Sequence of chain 1.A:
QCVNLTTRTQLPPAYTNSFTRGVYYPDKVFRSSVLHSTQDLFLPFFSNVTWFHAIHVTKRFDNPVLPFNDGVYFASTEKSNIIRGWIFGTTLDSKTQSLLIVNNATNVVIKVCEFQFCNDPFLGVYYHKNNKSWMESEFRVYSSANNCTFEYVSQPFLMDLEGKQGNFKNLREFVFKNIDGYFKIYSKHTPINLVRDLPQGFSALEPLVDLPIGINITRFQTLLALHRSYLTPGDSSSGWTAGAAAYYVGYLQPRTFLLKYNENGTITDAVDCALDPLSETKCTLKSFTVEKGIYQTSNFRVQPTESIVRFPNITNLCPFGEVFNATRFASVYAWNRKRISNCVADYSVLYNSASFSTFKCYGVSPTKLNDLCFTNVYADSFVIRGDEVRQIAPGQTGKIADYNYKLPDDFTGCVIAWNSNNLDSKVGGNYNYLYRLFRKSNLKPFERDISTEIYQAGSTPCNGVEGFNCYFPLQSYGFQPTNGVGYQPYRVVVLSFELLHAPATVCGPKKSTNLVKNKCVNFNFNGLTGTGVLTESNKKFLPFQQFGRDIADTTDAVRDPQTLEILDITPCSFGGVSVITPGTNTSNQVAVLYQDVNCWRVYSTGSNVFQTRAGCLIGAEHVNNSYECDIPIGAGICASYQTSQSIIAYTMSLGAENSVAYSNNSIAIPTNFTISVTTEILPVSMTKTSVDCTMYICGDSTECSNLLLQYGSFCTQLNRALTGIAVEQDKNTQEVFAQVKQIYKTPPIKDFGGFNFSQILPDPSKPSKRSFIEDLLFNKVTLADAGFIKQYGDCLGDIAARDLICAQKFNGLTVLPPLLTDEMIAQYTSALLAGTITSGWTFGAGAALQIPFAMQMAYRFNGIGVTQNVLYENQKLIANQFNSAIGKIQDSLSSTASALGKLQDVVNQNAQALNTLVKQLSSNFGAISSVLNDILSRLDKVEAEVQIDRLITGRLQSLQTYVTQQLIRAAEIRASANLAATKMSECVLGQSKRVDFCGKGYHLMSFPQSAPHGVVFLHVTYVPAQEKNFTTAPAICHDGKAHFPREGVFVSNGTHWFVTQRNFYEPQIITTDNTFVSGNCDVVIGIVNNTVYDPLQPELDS

A protein and the small-molecule ligand that binds it are described below.
Small molecule (SMILES): CC(=O)N[C@@H]1[C@@H](O)[C@H](O)[C@@H](CO)O[C@H]1O

Binding-site contacts:
Ligand atom C7 contacts residue ASN343 of chain 1.A at 3.4 Å.
Ligand atom C5 contacts residue ASN343 of chain 1.A at 3.6 Å.
Ligand atom O7 contacts residue SER371 of chain 1.A at 4.2 Å.
Ligand atom N2 contacts residue SER371 of chain 1.A at 3.6 Å.
Ligand atom O7 contacts residue ASN343 of chain 1.A at 3.1 Å (h-bond).
Ligand atom C8 contacts residue SER371 of chain 1.A at 3.8 Å.
Ligand atom C7 contacts residue SER371 of chain 1.A at 3.7 Å.
Ligand atom C2 contacts residue ASN343 of chain 1.A at 2.4 Å.
Ligand atom C4 contacts residue ASN343 of chain 1.A at 4.2 Å.
Ligand atom C1 contacts residue ASN343 of chain 1.A at 1.4 Å.
Ligand atom N2 contacts residue ASN343 of chain 1.A at 2.8 Å (h-bond).
Ligand atom C3 contacts residue ASN343 of chain 1.A at 3.8 Å.
Ligand atom O5 contacts residue ASN343 of chain 1.A at 2.4 Å (h-bond).